Sequence of chain 4.A:
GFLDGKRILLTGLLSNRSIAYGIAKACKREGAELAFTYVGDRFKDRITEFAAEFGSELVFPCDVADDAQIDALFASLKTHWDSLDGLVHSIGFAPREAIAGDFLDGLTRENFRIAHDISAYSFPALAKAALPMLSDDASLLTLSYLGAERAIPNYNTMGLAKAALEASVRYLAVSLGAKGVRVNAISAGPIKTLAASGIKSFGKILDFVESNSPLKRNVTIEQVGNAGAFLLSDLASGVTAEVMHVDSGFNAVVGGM

Binding-site contacts:
Ligand atom C contacts residue TYR156 of chain 4.A at 3.4 Å (hydrophobic).
Ligand atom C11 contacts residue NAD1 of chain 4.B at 3.4 Å.
Ligand atom C15 contacts residue TYR156 of chain 4.A at 3.7 Å (hydrophobic).
Ligand atom C13 contacts residue TYR146 of chain 4.A at 3.8 Å (hydrophobic).
Ligand atom O contacts residue TYR156 of chain 4.A at 2.5 Å (h-bond).
Ligand atom C4 contacts residue ALA196 of chain 4.A at 4.0 Å (hydrophobic).
Ligand atom C contacts residue NAD1 of chain 4.B at 3.5 Å.
Ligand atom C16 contacts residue ASN155 of chain 4.A at 3.9 Å.
Ligand atom C2 contacts residue NAD1 of chain 4.B at 3.8 Å.
Ligand atom C17 contacts residue TYR156 of chain 4.A at 3.5 Å (hydrophobic).
Ligand atom O1 contacts residue NAD1 of chain 4.B at 3.1 Å (h-bond).
Ligand atom O3 contacts residue PHE94 of chain 4.A at 3.4 Å.
Ligand atom O2 contacts residue ALA95 of chain 4.A at 3.0 Å (h-bond).
Ligand atom O contacts residue LYS163 of chain 4.A at 3.8 Å.
Ligand atom N contacts residue PHE94 of chain 4.A at 3.9 Å.
Ligand atom O1 contacts residue ALA196 of chain 4.A at 3.9 Å.
Ligand atom C2 contacts residue ALA196 of chain 4.A at 3.8 Å (hydrophobic).
Ligand atom C16 contacts residue ILE200 of chain 4.A at 3.6 Å (hydrophobic).
Ligand atom C4 contacts residue PHE94 of chain 4.A at 3.9 Å (hydrophobic).
Ligand atom C9 contacts residue NAD1 of chain 4.B at 3.2 Å.
Ligand atom O3 contacts residue ALA95 of chain 4.A at 3.2 Å (h-bond).
Ligand atom C1 contacts residue NAD1 of chain 4.B at 3.4 Å.
Ligand atom C3 contacts residue NAD1 of chain 4.B at 4.0 Å.
Ligand atom C17 contacts residue TYR146 of chain 4.A at 3.8 Å (hydrophobic).
Ligand atom C17 contacts residue NAD1 of chain 4.B at 3.6 Å.
Ligand atom C4 contacts residue GLY93 of chain 4.A at 3.4 Å.
Ligand atom C15 contacts residue PRO154 of chain 4.A at 3.7 Å (hydrophobic).
Ligand atom C6 contacts residue ILE100 of chain 4.A at 4.0 Å (hydrophobic).
Ligand atom C12 contacts residue PHE203 of chain 4.A at 3.9 Å (hydrophobic).
Ligand atom C16 contacts residue TYR156 of chain 4.A at 3.6 Å (hydrophobic).
Ligand atom C13 contacts residue TYR156 of chain 4.A at 3.8 Å (hydrophobic).
Ligand atom C12 contacts residue TYR146 of chain 4.A at 4.0 Å (hydrophobic).
Ligand atom C8 contacts residue NAD1 of chain 4.B at 3.5 Å.
Ligand atom O contacts residue NAD1 of chain 4.B at 2.6 Å (h-bond).
Ligand atom C3 contacts residue GLY93 of chain 4.A at 3.7 Å.
Ligand atom C10 contacts residue NAD1 of chain 4.B at 3.4 Å.
Ligand atom N contacts residue ALA95 of chain 4.A at 3.3 Å (h-bond).
Ligand atom C3 contacts residue ALA196 of chain 4.A at 3.5 Å (hydrophobic).
Ligand atom C11 contacts residue TYR146 of chain 4.A at 3.8 Å (hydrophobic).
Ligand atom O2 contacts residue ILE100 of chain 4.A at 3.5 Å.

This protein binds this small molecule.
Small molecule (SMILES): CCCCCCc1ccc(Oc2ccc([N+](=O)[O-])cc2)c(O)c1